Sequence of chain 1.B:
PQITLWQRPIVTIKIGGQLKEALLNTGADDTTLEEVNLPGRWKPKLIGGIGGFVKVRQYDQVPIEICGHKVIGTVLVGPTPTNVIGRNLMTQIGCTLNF

Sequence of chain 1.A:
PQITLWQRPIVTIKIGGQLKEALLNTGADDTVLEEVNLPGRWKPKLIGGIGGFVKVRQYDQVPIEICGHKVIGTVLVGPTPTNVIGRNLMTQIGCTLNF

Binding-site contacts:
Ligand atom CD1 contacts residue GLY27 of chain 1.A at 2.9 Å.
Ligand atom CD2 contacts residue VAL84 of chain 1.A at 3.4 Å (hydrophobic).
Ligand atom CD2 contacts residue ASN25 of chain 1.A at 3.1 Å.
Ligand atom C contacts residue LEU46 of chain 1.B at 3.5 Å (hydrophobic).
Ligand atom NE contacts residue ARG8 of chain 1.B at 3.3 Å (salt-bridge).
Ligand atom CG contacts residue ASN25 of chain 1.A at 3.4 Å.
Ligand atom SD contacts residue ASP30 of chain 1.B at 3.0 Å (salt-bridge).
Ligand atom OE1 contacts residue ASP29 of chain 1.B at 3.3 Å (salt-bridge).
Ligand atom N contacts residue GLY27 of chain 1.A at 3.4 Å (h-bond).
Ligand atom O contacts residue ASN25 of chain 1.A at 2.9 Å (h-bond).
Ligand atom OXT contacts residue LEU46 of chain 1.B at 3.0 Å (h-bond).
Ligand atom CB contacts residue ALA28 of chain 1.B at 3.6 Å (hydrophobic).
Ligand atom SD contacts residue LYS45 of chain 1.B at 3.5 Å (salt-bridge).
Ligand atom CB contacts residue ASP29 of chain 1.B at 2.9 Å.
Ligand atom O contacts residue GLY48 of chain 1.B at 2.6 Å (h-bond).
Ligand atom CE contacts residue ASP30 of chain 1.B at 3.3 Å.
Ligand atom CD contacts residue ASP30 of chain 1.B at 3.4 Å.
Ligand atom OE2 contacts residue ASP30 of chain 1.B at 2.8 Å (salt-bridge).
Ligand atom CG contacts residue ASP29 of chain 1.B at 3.2 Å.
Ligand atom CE2 contacts residue ASN25 of chain 1.A at 3.1 Å.
Ligand atom CZ contacts residue ASN25 of chain 1.A at 3.5 Å.
Ligand atom O contacts residue ASP29 of chain 1.A at 2.9 Å (salt-bridge).
Ligand atom NH1 contacts residue PRO81 of chain 1.B at 3.3 Å (h-bond).
Ligand atom CA contacts residue GLY27 of chain 1.B at 2.8 Å.
Ligand atom C contacts residue GLY27 of chain 1.B at 3.0 Å.
Ligand atom CE2 contacts residue VAL84 of chain 1.A at 2.2 Å (hydrophobic).
Ligand atom CG contacts residue LYS45 of chain 1.B at 2.5 Å.
Ligand atom CA contacts residue GLY27 of chain 1.A at 3.5 Å.
Ligand atom CD2 contacts residue VAL84 of chain 1.B at 3.5 Å (hydrophobic).
Ligand atom CE contacts residue LYS45 of chain 1.B at 3.2 Å.
Ligand atom CG1 contacts residue ALA28 of chain 1.A at 3.5 Å (hydrophobic).
Ligand atom CZ contacts residue VAL84 of chain 1.A at 2.8 Å (hydrophobic).
Ligand atom O contacts residue ASN25 of chain 1.B at 3.0 Å (h-bond).
Ligand atom NH1 contacts residue THR82 of chain 1.B at 3.4 Å (h-bond).
Ligand atom CB contacts residue GLY27 of chain 1.B at 3.5 Å.
Ligand atom CB contacts residue ASN25 of chain 1.B at 2.9 Å.
Ligand atom O contacts residue GLY48 of chain 1.B at 3.0 Å (h-bond).
Ligand atom OE1 contacts residue ASP30 of chain 1.B at 3.0 Å (salt-bridge).
Ligand atom N contacts residue GLY27 of chain 1.B at 3.1 Å (h-bond).
Ligand atom CD2 contacts residue ASN25 of chain 1.B at 3.5 Å.

The protein below binds the small molecule below.
Small molecule (SMILES): CSCC[C@H](NC(=O)[C@H](C)NC(=O)[C@H](CCC(=O)O)NC(=O)[C@H](Cc1ccccc1)NC(=O)[C@H](CC(C)C)NC(=O)[C@@H](NC(=O)CCCCN=C(N)N)C(C)C)C(=O)O